The protein below binds the small molecule below.
Small molecule (SMILES): CC(=O)N[C@@H]1[C@@H](O)[C@H](O)[C@@H](CO)O[C@H]1O

Sequence of chain 1.B:
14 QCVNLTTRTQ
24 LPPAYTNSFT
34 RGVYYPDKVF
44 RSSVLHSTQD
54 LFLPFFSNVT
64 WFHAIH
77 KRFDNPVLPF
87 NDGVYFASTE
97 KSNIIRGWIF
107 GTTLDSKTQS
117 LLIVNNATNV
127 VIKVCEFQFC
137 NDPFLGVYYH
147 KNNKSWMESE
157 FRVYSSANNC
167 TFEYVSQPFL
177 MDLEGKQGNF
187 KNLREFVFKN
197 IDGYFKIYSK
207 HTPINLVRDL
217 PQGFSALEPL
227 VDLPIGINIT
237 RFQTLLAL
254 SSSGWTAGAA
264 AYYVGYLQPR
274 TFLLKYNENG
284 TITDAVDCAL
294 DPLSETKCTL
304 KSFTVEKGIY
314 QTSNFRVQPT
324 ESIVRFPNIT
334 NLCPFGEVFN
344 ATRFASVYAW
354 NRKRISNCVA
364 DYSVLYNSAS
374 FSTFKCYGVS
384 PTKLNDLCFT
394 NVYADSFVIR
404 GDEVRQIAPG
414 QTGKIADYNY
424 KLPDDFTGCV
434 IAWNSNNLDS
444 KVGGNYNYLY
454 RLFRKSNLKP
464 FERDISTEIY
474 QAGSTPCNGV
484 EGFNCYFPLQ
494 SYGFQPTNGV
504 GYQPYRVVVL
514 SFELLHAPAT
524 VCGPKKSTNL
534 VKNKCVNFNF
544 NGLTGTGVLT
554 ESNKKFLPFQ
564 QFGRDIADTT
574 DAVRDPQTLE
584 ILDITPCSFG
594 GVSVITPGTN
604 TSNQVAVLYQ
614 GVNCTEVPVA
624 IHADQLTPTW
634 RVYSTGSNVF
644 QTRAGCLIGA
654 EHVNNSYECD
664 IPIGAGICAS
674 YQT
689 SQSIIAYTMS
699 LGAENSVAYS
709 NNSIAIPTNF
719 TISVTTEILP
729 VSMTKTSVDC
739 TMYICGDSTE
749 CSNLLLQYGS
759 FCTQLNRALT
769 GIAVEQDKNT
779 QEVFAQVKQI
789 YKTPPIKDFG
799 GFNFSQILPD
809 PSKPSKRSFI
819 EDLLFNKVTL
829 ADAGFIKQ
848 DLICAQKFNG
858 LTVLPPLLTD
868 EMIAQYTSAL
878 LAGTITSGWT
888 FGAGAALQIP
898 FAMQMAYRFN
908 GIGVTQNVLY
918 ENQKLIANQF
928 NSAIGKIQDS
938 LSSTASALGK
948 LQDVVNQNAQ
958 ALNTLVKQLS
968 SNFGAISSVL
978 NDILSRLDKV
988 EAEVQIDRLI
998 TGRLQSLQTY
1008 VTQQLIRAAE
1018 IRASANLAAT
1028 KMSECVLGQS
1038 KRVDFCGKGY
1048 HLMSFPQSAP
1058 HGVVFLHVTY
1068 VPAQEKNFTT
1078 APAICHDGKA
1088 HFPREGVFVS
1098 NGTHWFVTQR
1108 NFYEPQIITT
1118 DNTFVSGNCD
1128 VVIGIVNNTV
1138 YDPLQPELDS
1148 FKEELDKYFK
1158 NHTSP

Binding-site contacts:
Ligand atom O5 contacts residue ASN1158 of chain 1.B at 2.2 Å (h-bond).
Ligand atom C5 contacts residue ASN1158 of chain 1.B at 3.6 Å.
Ligand atom C3 contacts residue ASN1158 of chain 1.B at 3.9 Å.
Ligand atom C4 contacts residue ASN1158 of chain 1.B at 4.2 Å.
Ligand atom C7 contacts residue ASN1158 of chain 1.B at 3.3 Å.
Ligand atom O7 contacts residue ASN1158 of chain 1.B at 3.0 Å (h-bond).
Ligand atom C2 contacts residue ASN1158 of chain 1.B at 2.6 Å.
Ligand atom C1 contacts residue ASN1158 of chain 1.B at 1.5 Å.
Ligand atom N2 contacts residue ASN1158 of chain 1.B at 3.1 Å (h-bond).